Sequence of chain 1.A:
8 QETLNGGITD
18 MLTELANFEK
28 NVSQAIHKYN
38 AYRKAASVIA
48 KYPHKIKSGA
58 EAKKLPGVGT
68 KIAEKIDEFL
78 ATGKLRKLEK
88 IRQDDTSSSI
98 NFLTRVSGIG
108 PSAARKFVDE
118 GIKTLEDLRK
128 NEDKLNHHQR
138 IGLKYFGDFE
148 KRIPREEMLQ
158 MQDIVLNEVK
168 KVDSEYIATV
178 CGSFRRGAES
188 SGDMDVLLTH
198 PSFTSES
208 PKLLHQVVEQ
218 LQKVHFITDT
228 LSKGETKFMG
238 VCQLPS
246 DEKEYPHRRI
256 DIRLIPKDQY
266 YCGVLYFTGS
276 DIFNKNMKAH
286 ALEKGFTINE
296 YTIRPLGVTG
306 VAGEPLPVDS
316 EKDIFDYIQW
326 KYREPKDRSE

A protein and the small-molecule ligand that binds it are described below.
Small molecule (SMILES): Cc1cn([C@H]2C[C@H](O[P](=O)(O)OC[C@H]3O[C@@H](n4ccc(N)nc4=O)C[C@@H]3O[P](=O)(O)OC[C@H]3O[C@@H](n4cnc5c(=O)nc(N)[nH]c54)C[C@@H]3O[P](=O)(O)OC[C@H]3O[C@@H](n4cnc5c(=O)nc(N)[nH]c54)C[C@@H]3O)[C@@H](CO[P](=O)(O)O[C@H]3C[C@H](n4cnc5c(=O)nc(N)[nH]c54)O[C@@H]3COP(=O)(O)O)O2)c(=O)[nH]c1=O

Binding-site contacts:
Ligand atom OP1 contacts residue NA1 of chain 1.G at 2.7 Å (h-bond).
Ligand atom P contacts residue LYS35 of chain 1.A at 3.8 Å.
Ligand atom C8 contacts residue LYS35 of chain 1.A at 3.8 Å.
Ligand atom P contacts residue LYS68 of chain 1.A at 3.7 Å.
Ligand atom OP1 contacts residue GLY66 of chain 1.A at 2.8 Å (h-bond).
Ligand atom C5' contacts residue GLY66 of chain 1.A at 3.6 Å.
Ligand atom OP1 contacts residue LYS35 of chain 1.A at 3.8 Å.
Ligand atom OP3 contacts residue LYS35 of chain 1.A at 2.9 Å (salt-bridge).
Ligand atom C5' contacts residue TYR39 of chain 1.A at 3.3 Å (hydrophobic).
Ligand atom O3' contacts residue GLY64 of chain 1.A at 3.5 Å.
Ligand atom OP2 contacts residue GLY66 of chain 1.A at 3.9 Å.
Ligand atom P contacts residue GLY66 of chain 1.A at 3.6 Å.
Ligand atom OP2 contacts residue THR67 of chain 1.A at 3.6 Å.
Ligand atom O4' contacts residue ALA38 of chain 1.A at 3.9 Å.
Ligand atom OP1 contacts residue THR67 of chain 1.A at 3.8 Å.
Ligand atom P contacts residue ILE69 of chain 1.A at 3.9 Å.
Ligand atom N3 contacts residue ALA38 of chain 1.A at 3.5 Å.
Ligand atom C2 contacts residue HIS34 of chain 1.A at 4.0 Å.
Ligand atom P contacts residue LYS68 of chain 1.A at 3.8 Å.
Ligand atom OP1 contacts residue LEU62 of chain 1.A at 3.9 Å.
Ligand atom P contacts residue GLY64 of chain 1.A at 3.9 Å.
Ligand atom C5' contacts residue GLY64 of chain 1.A at 3.3 Å.
Ligand atom OP2 contacts residue LYS68 of chain 1.A at 3.2 Å (salt-bridge).
Ligand atom OP1 contacts residue VAL65 of chain 1.A at 3.7 Å.
Ligand atom OP2 contacts residue LYS68 of chain 1.A at 3.1 Å (salt-bridge).
Ligand atom OP2 contacts residue NA1 of chain 1.G at 3.9 Å.
Ligand atom C4' contacts residue GLY64 of chain 1.A at 3.4 Å.
Ligand atom N7 contacts residue LYS35 of chain 1.A at 3.7 Å.
Ligand atom OP1 contacts residue ILE69 of chain 1.A at 3.0 Å (h-bond).
Ligand atom O5' contacts residue GLY66 of chain 1.A at 3.6 Å.
Ligand atom OP1 contacts residue LYS68 of chain 1.A at 3.7 Å.
Ligand atom OP2 contacts residue VAL65 of chain 1.A at 3.9 Å.
Ligand atom O3' contacts residue VAL65 of chain 1.A at 3.8 Å.
Ligand atom OP1 contacts residue LYS68 of chain 1.A at 3.3 Å (salt-bridge).
Ligand atom P contacts residue NA1 of chain 1.G at 3.7 Å.
Ligand atom OP1 contacts residue GLY64 of chain 1.A at 2.9 Å (h-bond).
Ligand atom O3' contacts residue ILE69 of chain 1.A at 3.5 Å.
Ligand atom C3' contacts residue GLY66 of chain 1.A at 3.9 Å.
Ligand atom OP1 contacts residue PRO63 of chain 1.A at 3.7 Å.
Ligand atom OP2 contacts residue GLY66 of chain 1.A at 4.0 Å.